Sequence of chain 1.A:
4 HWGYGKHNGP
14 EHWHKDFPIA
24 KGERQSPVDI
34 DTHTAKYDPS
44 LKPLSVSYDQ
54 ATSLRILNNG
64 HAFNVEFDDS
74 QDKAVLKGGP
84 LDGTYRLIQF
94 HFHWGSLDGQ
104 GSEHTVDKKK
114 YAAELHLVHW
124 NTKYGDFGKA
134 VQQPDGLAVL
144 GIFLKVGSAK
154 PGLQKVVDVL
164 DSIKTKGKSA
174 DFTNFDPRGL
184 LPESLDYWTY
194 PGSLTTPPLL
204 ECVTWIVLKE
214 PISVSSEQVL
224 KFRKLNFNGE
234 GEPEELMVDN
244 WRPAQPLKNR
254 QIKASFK

Binding-site contacts:
Ligand atom C7 contacts residue GLY8 of chain 1.A at 3.8 Å.
Ligand atom O1 contacts residue TYR7 of chain 1.A at 2.9 Å (h-bond).
Ligand atom C3 contacts residue GLU238 of chain 1.A at 4.3 Å.
Ligand atom O1 contacts residue GLY8 of chain 1.A at 4.0 Å.
Ligand atom C1 contacts residue GLY8 of chain 1.A at 3.9 Å.
Ligand atom C6 contacts residue GLU238 of chain 1.A at 3.8 Å.
Ligand atom C5 contacts residue PHE230 of chain 1.A at 4.3 Å (hydrophobic).
Ligand atom C3 contacts residue GLY8 of chain 1.A at 3.4 Å.
Ligand atom O2 contacts residue ASN11 of chain 1.A at 3.2 Å (h-bond).
Ligand atom C2 contacts residue GLY8 of chain 1.A at 3.6 Å.
Ligand atom C2 contacts residue GLU238 of chain 1.A at 4.4 Å.
Ligand atom C5 contacts residue TYR7 of chain 1.A at 3.9 Å (hydrophobic).
Ligand atom C5 contacts residue GLY8 of chain 1.A at 3.5 Å.
Ligand atom O2 contacts residue GLY6 of chain 1.A at 4.2 Å.
Ligand atom O1 contacts residue GLY6 of chain 1.A at 3.6 Å.
Ligand atom C7 contacts residue GLU238 of chain 1.A at 3.6 Å.
Ligand atom C3 contacts residue TYR7 of chain 1.A at 3.5 Å (hydrophobic).
Ligand atom C1 contacts residue PHE230 of chain 1.A at 4.1 Å (hydrophobic).
Ligand atom C2 contacts residue TYR7 of chain 1.A at 4.1 Å (hydrophobic).
Ligand atom HG contacts residue GLU238 of chain 1.A at 3.4 Å.
Ligand atom C1 contacts residue TYR7 of chain 1.A at 3.6 Å (hydrophobic).
Ligand atom C1 contacts residue ASN11 of chain 1.A at 3.9 Å.
Ligand atom O1 contacts residue PHE230 of chain 1.A at 3.8 Å.
Ligand atom C2 contacts residue ASN11 of chain 1.A at 4.3 Å.
Ligand atom C2 contacts residue PHE230 of chain 1.A at 4.1 Å (hydrophobic).
Ligand atom O1 contacts residue ASN11 of chain 1.A at 4.4 Å.
Ligand atom O2 contacts residue TYR7 of chain 1.A at 4.3 Å.
Ligand atom C1 contacts residue GLY6 of chain 1.A at 4.2 Å.
Ligand atom C5 contacts residue GLU238 of chain 1.A at 3.9 Å.
Ligand atom C3 contacts residue PHE230 of chain 1.A at 3.6 Å (hydrophobic).
Ligand atom C4 contacts residue GLY8 of chain 1.A at 4.0 Å.
Ligand atom C4 contacts residue GLU238 of chain 1.A at 4.1 Å.
Ligand atom O3 contacts residue GLU238 of chain 1.A at 4.0 Å.
Ligand atom C6 contacts residue GLY8 of chain 1.A at 4.0 Å.

This small molecule binds to this protein.
Small molecule (SMILES): O=C(O)c1ccc([Hg]O)cc1